Sequence of chain 1.A:
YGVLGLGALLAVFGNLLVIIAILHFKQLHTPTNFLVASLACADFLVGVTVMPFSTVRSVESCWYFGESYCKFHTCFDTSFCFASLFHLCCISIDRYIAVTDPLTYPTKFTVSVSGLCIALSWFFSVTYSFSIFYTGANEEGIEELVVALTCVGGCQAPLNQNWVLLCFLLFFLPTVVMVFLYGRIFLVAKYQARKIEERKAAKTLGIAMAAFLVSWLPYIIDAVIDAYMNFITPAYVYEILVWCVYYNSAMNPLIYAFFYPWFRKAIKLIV

The protein below binds the small molecule below.
Small molecule (SMILES): [NH3+]CCc1ccccc1

Binding-site contacts:
Ligand atom C6' contacts residue THR113 of chain 1.A at 3.9 Å.
Ligand atom N contacts residue TYR301 of chain 1.A at 3.7 Å.
Ligand atom C4' contacts residue CYS202 of chain 1.A at 3.2 Å (hydrophobic).
Ligand atom N contacts residue CYS116 of chain 1.A at 3.6 Å.
Ligand atom C2' contacts residue THR113 of chain 1.A at 4.1 Å.
Ligand atom C5' contacts residue THR113 of chain 1.A at 3.6 Å.
Ligand atom C3' contacts residue THR113 of chain 1.A at 4.1 Å.
Ligand atom N contacts residue ASP112 of chain 1.A at 3.5 Å (salt-bridge).
Ligand atom N contacts residue VAL300 of chain 1.A at 4.2 Å.
Ligand atom C5' contacts residue CYS202 of chain 1.A at 4.1 Å (hydrophobic).
Ligand atom C1 contacts residue TYR274 of chain 1.A at 3.7 Å (hydrophobic).
Ligand atom C2 contacts residue CYS116 of chain 1.A at 3.6 Å (hydrophobic).
Ligand atom C1' contacts residue TYR274 of chain 1.A at 4.0 Å (hydrophobic).
Ligand atom C2 contacts residue TYR274 of chain 1.A at 4.5 Å (hydrophobic).
Ligand atom C2 contacts residue ASP112 of chain 1.A at 3.1 Å.
Ligand atom C2' contacts residue TYR274 of chain 1.A at 3.1 Å (hydrophobic).
Ligand atom C2 contacts residue THR113 of chain 1.A at 4.4 Å.
Ligand atom C1 contacts residue ASP112 of chain 1.A at 3.5 Å.
Ligand atom C1' contacts residue ASP112 of chain 1.A at 4.3 Å.
Ligand atom C1 contacts residue CYS116 of chain 1.A at 4.3 Å (hydrophobic).
Ligand atom C1' contacts residue THR113 of chain 1.A at 4.1 Å.
Ligand atom C3' contacts residue CYS202 of chain 1.A at 4.1 Å (hydrophobic).
Ligand atom C3' contacts residue TYR274 of chain 1.A at 3.4 Å (hydrophobic).
Ligand atom C4' contacts residue THR113 of chain 1.A at 3.8 Å.
Ligand atom N contacts residue VAL297 of chain 1.A at 4.2 Å.